Sequence of chain 1.B:
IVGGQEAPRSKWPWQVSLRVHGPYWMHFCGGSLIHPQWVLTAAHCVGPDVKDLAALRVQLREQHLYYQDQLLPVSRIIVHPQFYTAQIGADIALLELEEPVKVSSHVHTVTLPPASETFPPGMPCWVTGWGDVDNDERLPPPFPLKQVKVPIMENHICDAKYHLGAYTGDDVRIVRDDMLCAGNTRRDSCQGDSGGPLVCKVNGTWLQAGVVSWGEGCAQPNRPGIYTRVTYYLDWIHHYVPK

Binding-site contacts:
Ligand atom C7 contacts residue SER189 of chain 1.B at 3.5 Å.
Ligand atom C5 contacts residue GLY215 of chain 1.B at 3.5 Å.
Ligand atom C8 contacts residue GLY217 of chain 1.B at 3.8 Å.
Ligand atom C15 contacts residue GLY215 of chain 1.B at 3.3 Å.
Ligand atom C8 contacts residue SER189 of chain 1.B at 3.7 Å.
Ligand atom O17 contacts residue GLY215 of chain 1.B at 3.8 Å.
Ligand atom C7 contacts residue VAL212 of chain 1.B at 3.6 Å (hydrophobic).
Ligand atom C6 contacts residue TRP214 of chain 1.B at 3.6 Å (hydrophobic).
Ligand atom C8 contacts residue TRP214 of chain 1.B at 3.3 Å (hydrophobic).
Ligand atom C5 contacts residue GLY217 of chain 1.B at 3.5 Å.
Ligand atom C28 contacts residue TYR84 of chain 1.D at 3.5 Å (hydrophobic).
Ligand atom C21 contacts residue GLN87 of chain 1.B at 3.5 Å.
Ligand atom C16 contacts residue GLY217 of chain 1.B at 3.7 Å.
Ligand atom C27 contacts residue TYR162 of chain 1.B at 3.3 Å (hydrophobic).
Ligand atom C18 contacts residue GLY215 of chain 1.B at 3.3 Å.
Ligand atom C25 contacts residue GLU216 of chain 1.B at 3.1 Å.
Ligand atom C3 contacts residue SER194 of chain 1.B at 3.5 Å.
Ligand atom O19 contacts residue GLY215 of chain 1.B at 3.3 Å (h-bond).
Ligand atom N13 contacts residue GLY215 of chain 1.B at 3.2 Å (h-bond).
Ligand atom C16 contacts residue GLY215 of chain 1.B at 3.1 Å.
Ligand atom C2 contacts residue VAL212 of chain 1.B at 3.7 Å (hydrophobic).
Ligand atom O17 contacts residue GLY217 of chain 1.B at 3.1 Å (h-bond).
Ligand atom C14 contacts residue GLY215 of chain 1.B at 3.4 Å.
Ligand atom C26 contacts residue ASP49 of chain 1.D at 3.4 Å.
Ligand atom C2 contacts residue CYS190 of chain 1.B at 3.6 Å (hydrophobic).
Ligand atom O17 contacts residue GLU216 of chain 1.B at 3.7 Å.
Ligand atom F30 contacts residue TRP214 of chain 1.B at 3.7 Å.
Ligand atom N9 contacts residue GLY217 of chain 1.B at 3.1 Å (h-bond).
Ligand atom C2 contacts residue SER194 of chain 1.B at 3.2 Å.
Ligand atom C27 contacts residue ILE174 of chain 1.B at 3.5 Å (hydrophobic).
Ligand atom C8 contacts residue GLY225 of chain 1.B at 3.8 Å.
Ligand atom C28 contacts residue ILE174 of chain 1.B at 3.5 Å (hydrophobic).
Ligand atom N9 contacts residue ASP188 of chain 1.B at 2.9 Å (salt-bridge).
Ligand atom C26 contacts residue TYR162 of chain 1.B at 3.5 Å (hydrophobic).
Ligand atom O19 contacts residue GLU216 of chain 1.B at 3.4 Å.
Ligand atom F30 contacts residue TYR84 of chain 1.D at 3.2 Å.
Ligand atom N9 contacts residue SER189 of chain 1.B at 2.9 Å (h-bond).
Ligand atom C5 contacts residue TRP214 of chain 1.B at 3.6 Å (hydrophobic).
Ligand atom C25 contacts residue ASP49 of chain 1.D at 3.8 Å.
Ligand atom C26 contacts residue GLU216 of chain 1.B at 3.8 Å.

A small-molecule ligand and the protein it binds are described below.
Small molecule (SMILES): NCc1cccc(C2CCN(C(=O)c3ccc(C#Cc4ccccc4F)o3)CC2)c1

Sequence of chain 1.D:
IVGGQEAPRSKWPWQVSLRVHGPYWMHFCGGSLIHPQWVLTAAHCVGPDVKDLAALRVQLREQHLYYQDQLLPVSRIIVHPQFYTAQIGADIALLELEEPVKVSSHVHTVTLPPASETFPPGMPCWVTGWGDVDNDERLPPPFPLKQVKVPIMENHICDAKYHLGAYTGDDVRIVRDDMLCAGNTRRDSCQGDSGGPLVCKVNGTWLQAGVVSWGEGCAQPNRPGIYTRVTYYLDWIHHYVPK